The protein below binds the small molecule below.
Small molecule (SMILES): CC[C@H](C)[C@@H]1NC(=O)[C@H](CC2=NC=NC2)NC(=O)[C@H]([C@@H](C)CC)NC(=O)[C@H](CO)NC(=O)[C@H](CCCCN)NC(=O)[C@H](CCCN=C(N)N)NC(=O)[C@@H]2CCCN2C(=O)[C@H](CO)NC(=O)[C@H](CO)NC(=O)[C@H](C)NC(=O)[C@H](Cc2ccc(O)cc2)NC(=O)[C@H](Cc2ccccc2)NC(=O)[C@H](C)NC(=O)[C@H](CCC(N)=O)NC(=O)[C@@H](NC(=O)[C@H](C)N)CSSC[C@@H](C(=O)N[C@@H](C)C(=O)O)NC(=O)[C@H](C)NC(=O)CNC1=O

Sequence of chain 1.E:
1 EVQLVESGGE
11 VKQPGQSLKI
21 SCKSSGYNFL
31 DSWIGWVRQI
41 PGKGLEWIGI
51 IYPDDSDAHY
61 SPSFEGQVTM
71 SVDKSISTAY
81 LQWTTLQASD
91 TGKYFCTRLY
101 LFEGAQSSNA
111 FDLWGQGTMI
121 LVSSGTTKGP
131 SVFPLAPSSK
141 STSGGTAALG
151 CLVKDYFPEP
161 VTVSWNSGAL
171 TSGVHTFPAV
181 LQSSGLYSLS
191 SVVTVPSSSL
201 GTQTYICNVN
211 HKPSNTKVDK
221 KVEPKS

Sequence of chain 1.D:
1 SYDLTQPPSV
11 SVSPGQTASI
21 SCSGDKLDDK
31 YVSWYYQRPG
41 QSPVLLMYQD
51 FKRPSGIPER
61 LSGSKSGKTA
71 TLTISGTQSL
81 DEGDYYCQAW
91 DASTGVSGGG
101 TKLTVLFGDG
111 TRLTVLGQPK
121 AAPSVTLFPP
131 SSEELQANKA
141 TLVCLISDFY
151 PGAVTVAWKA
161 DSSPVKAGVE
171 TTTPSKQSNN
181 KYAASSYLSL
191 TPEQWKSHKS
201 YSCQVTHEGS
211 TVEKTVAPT

Binding-site contacts:
Ligand atom CG contacts residue TRP33 of chain 1.E at 3.5 Å (hydrophobic).
Ligand atom CD1 contacts residue TRP33 of chain 1.E at 3.6 Å (hydrophobic).
Ligand atom CA contacts residue TYR31 of chain 1.D at 3.3 Å (hydrophobic).
Ligand atom CE1 contacts residue SER107 of chain 1.E at 3.5 Å.
Ligand atom CE1 contacts residue THR101 of chain 1.D at 3.5 Å.
Ligand atom OE1 contacts residue ASP29 of chain 1.D at 3.2 Å (salt-bridge).
Ligand atom CB contacts residue SER107 of chain 1.E at 2.9 Å.
Ligand atom CE2 contacts residue TRP33 of chain 1.E at 3.4 Å (hydrophobic).
Ligand atom N contacts residue TYR31 of chain 1.D at 3.4 Å.
Ligand atom O contacts residue ASN109 of chain 1.E at 3.6 Å.
Ligand atom CA contacts residue ASN109 of chain 1.E at 3.4 Å.
Ligand atom O contacts residue LEU101 of chain 1.E at 3.4 Å.
Ligand atom N contacts residue ASN109 of chain 1.E at 2.8 Å (h-bond).
Ligand atom OH contacts residue HIS59 of chain 1.E at 2.9 Å (h-bond).
Ligand atom C contacts residue ASN109 of chain 1.E at 3.5 Å.
Ligand atom O contacts residue ASN109 of chain 1.E at 3.1 Å (h-bond).
Ligand atom CD contacts residue TYR52 of chain 1.E at 3.5 Å (hydrophobic).
Ligand atom O contacts residue TYR31 of chain 1.D at 3.5 Å (h-bond).
Ligand atom C contacts residue TYR31 of chain 1.D at 3.4 Å (hydrophobic).
Ligand atom N contacts residue TYR31 of chain 1.D at 3.4 Å (h-bond).
Ligand atom O contacts residue ASP31 of chain 1.E at 3.2 Å (salt-bridge).
Ligand atom OH contacts residue ASP57 of chain 1.E at 2.9 Å (salt-bridge).
Ligand atom O contacts residue TYR31 of chain 1.D at 2.8 Å (h-bond).
Ligand atom NE2 contacts residue ASP29 of chain 1.D at 2.9 Å (salt-bridge).
Ligand atom CG contacts residue SER107 of chain 1.E at 3.2 Å.
Ligand atom CA contacts residue TYR31 of chain 1.D at 3.4 Å (hydrophobic).
Ligand atom O contacts residue LYS30 of chain 1.D at 3.5 Å.
Ligand atom OE1 contacts residue LYS30 of chain 1.D at 3.0 Å (salt-bridge).
Ligand atom O contacts residue TRP33 of chain 1.E at 2.9 Å (h-bond).
Ligand atom C contacts residue TYR31 of chain 1.D at 3.4 Å (hydrophobic).
Ligand atom CB contacts residue TYR52 of chain 1.E at 3.4 Å (hydrophobic).
Ligand atom CG2 contacts residue TRP90 of chain 1.D at 3.3 Å (hydrophobic).
Ligand atom CG2 contacts residue LYS30 of chain 1.D at 3.1 Å.
Ligand atom ND1 contacts residue SER107 of chain 1.E at 3.6 Å.
Ligand atom NZ contacts residue ASP55 of chain 1.E at 2.7 Å (salt-bridge).
Ligand atom O contacts residue LEU101 of chain 1.E at 3.1 Å.
Ligand atom NZ contacts residue ASP57 of chain 1.E at 3.6 Å.
Ligand atom CE contacts residue TRP33 of chain 1.E at 3.4 Å (hydrophobic).
Ligand atom CD contacts residue ASP29 of chain 1.D at 3.4 Å.
Ligand atom CZ contacts residue ALA92 of chain 1.D at 3.6 Å (hydrophobic).